Binding-site contacts:
Ligand atom C2' contacts residue LYS25 of chain 21.C at 3.8 Å.
Ligand atom C5' contacts residue ASP242 of chain 21.A at 4.4 Å.
Ligand atom OP2 contacts residue ASP242 of chain 21.A at 3.9 Å.

Sequence of chain 21.A:
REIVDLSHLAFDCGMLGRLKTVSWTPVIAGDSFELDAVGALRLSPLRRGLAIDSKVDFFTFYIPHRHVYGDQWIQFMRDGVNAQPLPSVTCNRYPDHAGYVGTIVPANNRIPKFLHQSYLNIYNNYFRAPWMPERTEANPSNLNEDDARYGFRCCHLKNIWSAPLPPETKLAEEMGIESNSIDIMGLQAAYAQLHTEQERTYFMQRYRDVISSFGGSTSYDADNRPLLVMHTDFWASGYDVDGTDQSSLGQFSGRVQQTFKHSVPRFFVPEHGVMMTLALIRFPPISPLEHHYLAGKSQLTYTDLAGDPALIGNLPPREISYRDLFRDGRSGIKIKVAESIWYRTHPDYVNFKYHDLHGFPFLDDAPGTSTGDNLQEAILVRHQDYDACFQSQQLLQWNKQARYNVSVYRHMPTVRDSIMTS

Sequence of chain 21.C:
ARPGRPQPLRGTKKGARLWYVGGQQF

This protein binds this small molecule.
Small molecule (SMILES): Nc1ccn([C@H]2C[C@H](O)[C@@H](COP(=O)(O)O)O2)c(=O)n1